Binding-site contacts:
Ligand atom C5 contacts residue ASN163 of chain 1.A at 4.1 Å.
Ligand atom C4 contacts residue ASN160 of chain 1.A at 4.1 Å.
Ligand atom C2 contacts residue ASN160 of chain 1.A at 2.3 Å.
Ligand atom C6 contacts residue ASN163 of chain 1.A at 4.0 Å.
Ligand atom C8 contacts residue ASN160 of chain 1.A at 4.4 Å.
Ligand atom C1 contacts residue THR162 of chain 1.A at 4.0 Å.
Ligand atom C5 contacts residue THR162 of chain 1.A at 3.7 Å.
Ligand atom C1 contacts residue ASN160 of chain 1.A at 1.4 Å.
Ligand atom C3 contacts residue ASN160 of chain 1.A at 3.7 Å.
Ligand atom C1 contacts residue ASN163 of chain 1.A at 4.0 Å.
Ligand atom C6 contacts residue THR162 of chain 1.A at 3.8 Å.
Ligand atom O5 contacts residue ASN163 of chain 1.A at 3.3 Å.
Ligand atom N2 contacts residue ASN160 of chain 1.A at 2.7 Å (h-bond).
Ligand atom O5 contacts residue THR162 of chain 1.A at 3.9 Å.
Ligand atom O7 contacts residue ASN160 of chain 1.A at 3.7 Å.
Ligand atom C7 contacts residue ASN160 of chain 1.A at 3.4 Å.
Ligand atom O5 contacts residue ASN160 of chain 1.A at 2.4 Å (h-bond).
Ligand atom C5 contacts residue ASN160 of chain 1.A at 3.6 Å.
Ligand atom O6 contacts residue ASN163 of chain 1.A at 3.8 Å.

Sequence of chain 1.A:
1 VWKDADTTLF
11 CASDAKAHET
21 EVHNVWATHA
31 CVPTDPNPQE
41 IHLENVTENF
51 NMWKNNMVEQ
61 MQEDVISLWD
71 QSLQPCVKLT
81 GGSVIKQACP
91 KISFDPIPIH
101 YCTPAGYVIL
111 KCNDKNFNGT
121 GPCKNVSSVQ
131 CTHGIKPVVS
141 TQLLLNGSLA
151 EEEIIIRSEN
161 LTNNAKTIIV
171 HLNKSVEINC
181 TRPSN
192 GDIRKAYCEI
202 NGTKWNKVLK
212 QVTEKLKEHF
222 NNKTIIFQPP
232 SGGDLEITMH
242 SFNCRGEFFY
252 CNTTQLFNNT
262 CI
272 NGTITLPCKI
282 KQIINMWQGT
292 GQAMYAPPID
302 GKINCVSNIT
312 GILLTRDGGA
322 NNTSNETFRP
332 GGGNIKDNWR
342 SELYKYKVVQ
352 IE

A protein and the small-molecule ligand that binds it are described below.
Small molecule (SMILES): CC(=O)N[C@@H]1[C@@H](O)[C@H](O)[C@@H](CO)O[C@H]1O